A protein and the small-molecule ligand that binds it are described below.
Small molecule (SMILES): C[C@@H](N)C(=O)O

Binding-site contacts:
Ligand atom C contacts residue ILE76 of chain 1.C at 4.2 Å (hydrophobic).
Ligand atom OXT contacts residue ASN80 of chain 1.C at 2.7 Å (h-bond).
Ligand atom OXT contacts residue GLY79 of chain 1.C at 3.5 Å.
Ligand atom C contacts residue GLY77 of chain 1.C at 3.3 Å.
Ligand atom OXT contacts residue NA1 of chain 1.G at 1.8 Å (h-bond).
Ligand atom CA contacts residue PHE273 of chain 1.C at 3.0 Å (hydrophobic).
Ligand atom CB contacts residue ILE165 of chain 1.C at 2.9 Å (hydrophobic).
Ligand atom O contacts residue ASN80 of chain 1.C at 3.9 Å.
Ligand atom N contacts residue ALA74 of chain 1.C at 3.7 Å.
Ligand atom OXT contacts residue SER274 of chain 1.C at 3.5 Å.
Ligand atom O contacts residue THR78 of chain 1.C at 3.0 Å (h-bond).
Ligand atom O contacts residue ILE76 of chain 1.C at 3.8 Å.
Ligand atom C contacts residue GLY79 of chain 1.C at 3.5 Å.
Ligand atom N contacts residue SER274 of chain 1.C at 2.6 Å (h-bond).
Ligand atom C contacts residue SER274 of chain 1.C at 4.0 Å.
Ligand atom O contacts residue GLY77 of chain 1.C at 2.4 Å.
Ligand atom OXT contacts residue ASP308 of chain 1.C at 4.2 Å.
Ligand atom C contacts residue GLN170 of chain 1.C at 3.8 Å.
Ligand atom CB contacts residue GLN170 of chain 1.C at 3.0 Å.
Ligand atom CA contacts residue ILE165 of chain 1.C at 4.1 Å (hydrophobic).
Ligand atom O contacts residue NA1 of chain 1.G at 3.8 Å.
Ligand atom O contacts residue GLN170 of chain 1.C at 2.8 Å (h-bond).
Ligand atom CA contacts residue SER274 of chain 1.C at 3.5 Å.
Ligand atom CA contacts residue NA1 of chain 1.G at 3.5 Å.
Ligand atom N contacts residue NA1 of chain 1.G at 3.4 Å (h-bond).
Ligand atom O contacts residue THR75 of chain 1.C at 4.2 Å.
Ligand atom N contacts residue THR75 of chain 1.C at 3.0 Å (h-bond).
Ligand atom C contacts residue ASN80 of chain 1.C at 3.6 Å.
Ligand atom O contacts residue GLY79 of chain 1.C at 3.3 Å (h-bond).
Ligand atom C contacts residue THR75 of chain 1.C at 3.6 Å.
Ligand atom OXT contacts residue GLY77 of chain 1.C at 3.2 Å (h-bond).
Ligand atom OXT contacts residue THR75 of chain 1.C at 3.3 Å (h-bond).
Ligand atom N contacts residue GLU276 of chain 1.C at 3.6 Å.
Ligand atom N contacts residue PHE273 of chain 1.C at 3.0 Å (h-bond).
Ligand atom CA contacts residue THR75 of chain 1.C at 3.9 Å.
Ligand atom CA contacts residue GLN170 of chain 1.C at 4.0 Å.
Ligand atom C contacts residue NA1 of chain 1.G at 2.8 Å.
Ligand atom C contacts residue THR78 of chain 1.C at 4.0 Å.
Ligand atom OXT contacts residue ILE76 of chain 1.C at 4.1 Å.
Ligand atom CB contacts residue PHE273 of chain 1.C at 3.2 Å (hydrophobic).

Sequence of chain 1.C:
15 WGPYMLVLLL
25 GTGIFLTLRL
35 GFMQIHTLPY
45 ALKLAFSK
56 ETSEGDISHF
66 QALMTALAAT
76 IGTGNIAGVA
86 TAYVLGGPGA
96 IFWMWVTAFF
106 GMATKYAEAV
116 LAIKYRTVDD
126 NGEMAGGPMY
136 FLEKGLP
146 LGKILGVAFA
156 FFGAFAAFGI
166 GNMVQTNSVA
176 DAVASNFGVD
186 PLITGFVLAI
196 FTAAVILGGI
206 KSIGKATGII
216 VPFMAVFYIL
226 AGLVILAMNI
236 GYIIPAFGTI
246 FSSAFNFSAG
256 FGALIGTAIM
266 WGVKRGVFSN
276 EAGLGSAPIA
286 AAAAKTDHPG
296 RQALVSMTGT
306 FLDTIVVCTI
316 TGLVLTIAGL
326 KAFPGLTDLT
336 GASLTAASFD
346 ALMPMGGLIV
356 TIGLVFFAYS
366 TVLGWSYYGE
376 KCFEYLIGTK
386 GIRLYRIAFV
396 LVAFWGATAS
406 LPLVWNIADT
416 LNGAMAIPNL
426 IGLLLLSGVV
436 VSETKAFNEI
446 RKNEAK